Sequence of chain 1.G:
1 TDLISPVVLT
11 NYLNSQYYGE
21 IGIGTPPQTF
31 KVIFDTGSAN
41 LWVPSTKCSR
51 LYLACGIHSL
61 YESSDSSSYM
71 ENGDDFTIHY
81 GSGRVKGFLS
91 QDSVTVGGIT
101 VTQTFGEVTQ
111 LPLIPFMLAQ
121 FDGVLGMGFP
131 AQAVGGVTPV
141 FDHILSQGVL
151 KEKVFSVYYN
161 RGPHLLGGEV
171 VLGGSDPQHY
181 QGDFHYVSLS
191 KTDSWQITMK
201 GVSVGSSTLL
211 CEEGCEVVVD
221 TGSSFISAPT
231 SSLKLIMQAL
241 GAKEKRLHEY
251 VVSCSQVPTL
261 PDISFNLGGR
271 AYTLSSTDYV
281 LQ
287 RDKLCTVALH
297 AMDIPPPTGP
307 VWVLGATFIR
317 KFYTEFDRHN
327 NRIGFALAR

This protein binds this small molecule.
Small molecule (SMILES): CC(C)C[C@H](C[C@H](O)[C@H](CC(C)C)NC(=O)[C@H](CC1=NC=NC1)NC(=O)[C@H](Cc1ccccc1)NC(=O)[C@@H]1CCCN1C(=O)[C@H](CC1=NC=NC1)NC(=O)C(C)(C)C)C(=O)N[C@@H](Cc1ccc(O)cc1)C(=O)N[C@@H](Cc1ccc(O)cc1)C(=O)N[C@H](C=O)CO

Binding-site contacts:
Ligand atom CZ contacts residue GLN132 of chain 1.G at 3.4 Å.
Ligand atom CA contacts residue HIS79 of chain 1.G at 3.4 Å.
Ligand atom O contacts residue SER224 of chain 1.G at 3.0 Å (h-bond).
Ligand atom OH contacts residue ASP220 of chain 1.G at 2.7 Å (salt-bridge).
Ligand atom O contacts residue GLY222 of chain 1.G at 3.4 Å (h-bond).
Ligand atom CA1 contacts residue ASP220 of chain 1.G at 3.6 Å.
Ligand atom O contacts residue GLY81 of chain 1.G at 2.9 Å (h-bond).
Ligand atom N contacts residue SER224 of chain 1.G at 2.8 Å (h-bond).
Ligand atom N contacts residue GLY222 of chain 1.G at 3.4 Å (h-bond).
Ligand atom OG contacts residue PRO303 of chain 1.G at 3.6 Å.
Ligand atom NE2 contacts residue SER227 of chain 1.G at 2.6 Å (h-bond).
Ligand atom O contacts residue GLY81 of chain 1.G at 3.4 Å (h-bond).
Ligand atom CE2 contacts residue TYR80 of chain 1.G at 3.5 Å (hydrophobic).
Ligand atom CB contacts residue LEU118 of chain 1.G at 3.5 Å (hydrophobic).
Ligand atom CA contacts residue THR304 of chain 1.G at 3.6 Å.
Ligand atom CB contacts residue GLY37 of chain 1.G at 3.5 Å.
Ligand atom CD2 contacts residue SER227 of chain 1.G at 3.5 Å.
Ligand atom CB contacts residue GLY222 of chain 1.G at 3.5 Å.
Ligand atom C3 contacts residue SER15 of chain 1.G at 3.1 Å.
Ligand atom CM contacts residue ASP220 of chain 1.G at 3.5 Å.
Ligand atom CD2 contacts residue PHE121 of chain 1.G at 3.6 Å (hydrophobic).
Ligand atom ND1 contacts residue GLY81 of chain 1.G at 3.6 Å.
Ligand atom CZ contacts residue PRO115 of chain 1.G at 3.3 Å (hydrophobic).
Ligand atom N contacts residue SER82 of chain 1.G at 2.9 Å (h-bond).
Ligand atom CA contacts residue SER224 of chain 1.G at 3.4 Å.
Ligand atom CE1 contacts residue GLN16 of chain 1.G at 3.4 Å.
Ligand atom N contacts residue THR304 of chain 1.G at 3.3 Å (h-bond).
Ligand atom O contacts residue SER223 of chain 1.G at 3.2 Å.
Ligand atom N contacts residue GLY37 of chain 1.G at 3.0 Å (h-bond).
Ligand atom O contacts residue HIS79 of chain 1.G at 3.5 Å (h-bond).
Ligand atom O contacts residue SER82 of chain 1.G at 3.1 Å (h-bond).
Ligand atom OH contacts residue ASP35 of chain 1.G at 2.7 Å (salt-bridge).
Ligand atom NE2 contacts residue PRO115 of chain 1.G at 3.5 Å.
Ligand atom O contacts residue TYR80 of chain 1.G at 3.0 Å.
Ligand atom N contacts residue HIS79 of chain 1.G at 3.0 Å (h-bond).
Ligand atom CD2 contacts residue HIS296 of chain 1.G at 3.5 Å.
Ligand atom CZ contacts residue HIS79 of chain 1.G at 3.6 Å.
Ligand atom CE1 contacts residue GLN132 of chain 1.G at 3.5 Å.
Ligand atom CG contacts residue LEU118 of chain 1.G at 3.4 Å (hydrophobic).
Ligand atom CB contacts residue SER38 of chain 1.G at 3.5 Å.